Binding-site contacts:
Ligand atom C5 contacts residue ALA529 of chain 1.H at 4.0 Å (hydrophobic).
Ligand atom O6 contacts residue PHE344 of chain 1.H at 3.4 Å.
Ligand atom O6 contacts residue ALA529 of chain 1.H at 3.4 Å.
Ligand atom N3 contacts residue PHE459 of chain 1.H at 3.5 Å.
Ligand atom N7 contacts residue ARG310 of chain 1.H at 3.7 Å.
Ligand atom C2 contacts residue PHE344 of chain 1.H at 3.3 Å (hydrophobic).
Ligand atom C8 contacts residue PHE459 of chain 1.H at 3.8 Å (hydrophobic).
Ligand atom N9 contacts residue LEU461 of chain 1.H at 4.2 Å.
Ligand atom N9 contacts residue PHE459 of chain 1.H at 3.4 Å.
Ligand atom N9 contacts residue THR460 of chain 1.H at 4.3 Å.
Ligand atom C2 contacts residue ALA528 of chain 1.H at 3.6 Å (hydrophobic).
Ligand atom N3 contacts residue PHE344 of chain 1.H at 3.5 Å.
Ligand atom N1 contacts residue ALA529 of chain 1.H at 3.5 Å (h-bond).
Ligand atom N7 contacts residue THR460 of chain 1.H at 3.3 Å (h-bond).
Ligand atom C6 contacts residue ALA529 of chain 1.H at 3.4 Å (hydrophobic).
Ligand atom C2 contacts residue ALA529 of chain 1.H at 4.1 Å (hydrophobic).
Ligand atom C8 contacts residue PRO306 of chain 1.H at 4.0 Å (hydrophobic).
Ligand atom N7 contacts residue PHE459 of chain 1.H at 3.8 Å.
Ligand atom N1 contacts residue MOM1 of chain 1.JA at 3.1 Å (h-bond).
Ligand atom C6 contacts residue ARG310 of chain 1.H at 4.0 Å.
Ligand atom C6 contacts residue PHE344 of chain 1.H at 3.3 Å (hydrophobic).
Ligand atom C8 contacts residue LEU461 of chain 1.H at 3.5 Å (hydrophobic).
Ligand atom C2 contacts residue PHE459 of chain 1.H at 3.8 Å (hydrophobic).
Ligand atom C2 contacts residue GLU232 of chain 1.H at 3.2 Å.
Ligand atom N7 contacts residue PHE344 of chain 1.H at 3.8 Å.
Ligand atom C5 contacts residue ARG310 of chain 1.H at 4.3 Å.
Ligand atom C8 contacts residue PHE344 of chain 1.H at 4.2 Å (hydrophobic).
Ligand atom C5 contacts residue PHE344 of chain 1.H at 3.4 Å (hydrophobic).
Ligand atom C2 contacts residue MOM1 of chain 1.JA at 3.7 Å.
Ligand atom N3 contacts residue GLU232 of chain 1.H at 3.3 Å (salt-bridge).
Ligand atom C4 contacts residue PHE459 of chain 1.H at 3.3 Å (hydrophobic).
Ligand atom C6 contacts residue MOM1 of chain 1.JA at 4.2 Å.
Ligand atom O6 contacts residue ARG310 of chain 1.H at 3.0 Å (salt-bridge).
Ligand atom N1 contacts residue ALA528 of chain 1.H at 4.0 Å.
Ligand atom C8 contacts residue THR460 of chain 1.H at 3.1 Å.
Ligand atom N9 contacts residue PHE344 of chain 1.H at 4.1 Å.
Ligand atom N9 contacts residue PRO306 of chain 1.H at 4.1 Å.
Ligand atom C4 contacts residue PHE344 of chain 1.H at 3.6 Å (hydrophobic).
Ligand atom N1 contacts residue PHE344 of chain 1.H at 3.3 Å.
Ligand atom C5 contacts residue PHE459 of chain 1.H at 3.7 Å (hydrophobic).

A small-molecule ligand and the protein it binds are described below.
Small molecule (SMILES): O=c1[nH]cnc2nc[nH]c12

Sequence of chain 1.H:
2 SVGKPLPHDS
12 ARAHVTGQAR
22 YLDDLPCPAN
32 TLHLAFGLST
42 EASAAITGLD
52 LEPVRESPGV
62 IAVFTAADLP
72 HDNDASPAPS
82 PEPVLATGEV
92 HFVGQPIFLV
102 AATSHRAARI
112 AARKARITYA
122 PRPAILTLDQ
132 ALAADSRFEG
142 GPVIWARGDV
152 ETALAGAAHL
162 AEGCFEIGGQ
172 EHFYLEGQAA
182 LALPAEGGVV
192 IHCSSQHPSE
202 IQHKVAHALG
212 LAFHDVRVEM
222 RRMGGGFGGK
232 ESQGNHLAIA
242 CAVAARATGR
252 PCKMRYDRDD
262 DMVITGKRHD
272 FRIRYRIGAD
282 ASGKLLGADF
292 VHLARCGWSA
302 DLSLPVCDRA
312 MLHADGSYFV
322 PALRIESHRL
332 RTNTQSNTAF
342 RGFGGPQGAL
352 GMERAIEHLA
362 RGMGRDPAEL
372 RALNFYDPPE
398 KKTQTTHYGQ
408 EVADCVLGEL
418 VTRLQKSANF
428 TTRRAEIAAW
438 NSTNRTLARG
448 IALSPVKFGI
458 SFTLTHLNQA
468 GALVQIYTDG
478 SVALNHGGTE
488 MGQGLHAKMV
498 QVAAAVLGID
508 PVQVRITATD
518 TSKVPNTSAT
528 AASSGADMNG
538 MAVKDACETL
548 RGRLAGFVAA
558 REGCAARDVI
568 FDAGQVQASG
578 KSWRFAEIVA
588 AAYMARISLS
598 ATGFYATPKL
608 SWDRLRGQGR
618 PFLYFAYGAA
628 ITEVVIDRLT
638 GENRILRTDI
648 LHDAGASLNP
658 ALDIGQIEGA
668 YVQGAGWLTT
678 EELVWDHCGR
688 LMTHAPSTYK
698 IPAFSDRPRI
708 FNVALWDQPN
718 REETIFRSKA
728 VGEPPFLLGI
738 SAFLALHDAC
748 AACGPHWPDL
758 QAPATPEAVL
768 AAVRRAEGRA